Binding-site contacts:
Ligand atom O contacts residue LYS26 of chain 1.B at 3.5 Å (salt-bridge).
Ligand atom CA contacts residue SER24 of chain 1.B at 4.0 Å.
Ligand atom CB contacts residue SER24 of chain 1.B at 4.3 Å.
Ligand atom CG2 contacts residue ILE23 of chain 1.B at 4.0 Å (hydrophobic).
Ligand atom CG2 contacts residue SER24 of chain 1.B at 3.8 Å.
Ligand atom OXT contacts residue LYS26 of chain 1.B at 3.2 Å (salt-bridge).
Ligand atom CA contacts residue ASN374 of chain 1.A at 3.7 Å.
Ligand atom C contacts residue LYS26 of chain 1.B at 3.0 Å.
Ligand atom OXT contacts residue ALA30 of chain 1.B at 2.8 Å (h-bond).
Ligand atom C contacts residue ILE375 of chain 1.A at 4.1 Å (hydrophobic).
Ligand atom O contacts residue ILE375 of chain 1.A at 3.0 Å (h-bond).
Ligand atom N contacts residue ASP25 of chain 1.B at 2.6 Å (salt-bridge).
Ligand atom C contacts residue ALA30 of chain 1.B at 3.9 Å (hydrophobic).
Ligand atom N contacts residue ASN374 of chain 1.A at 2.9 Å (h-bond).
Ligand atom C contacts residue GLY28 of chain 1.B at 4.1 Å.
Ligand atom OXT contacts residue GLY28 of chain 1.B at 3.5 Å (h-bond).
Ligand atom O contacts residue GLY28 of chain 1.B at 4.2 Å.
Ligand atom O contacts residue PRO27 of chain 1.B at 3.9 Å.
Ligand atom CG2 contacts residue ASP25 of chain 1.B at 4.0 Å.
Ligand atom OXT contacts residue GLU29 of chain 1.B at 3.0 Å (salt-bridge).
Ligand atom O contacts residue ASN374 of chain 1.A at 3.3 Å (h-bond).
Ligand atom CG2 contacts residue THR59 of chain 1.B at 3.7 Å.
Ligand atom C contacts residue GLU29 of chain 1.B at 4.0 Å.
Ligand atom OG1 contacts residue GLN49 of chain 1.B at 2.5 Å (h-bond).
Ligand atom C contacts residue ASN374 of chain 1.A at 3.8 Å.
Ligand atom OXT contacts residue ILE375 of chain 1.A at 4.2 Å.
Ligand atom CA contacts residue GLU29 of chain 1.B at 4.3 Å.
Ligand atom CA contacts residue ILE375 of chain 1.A at 3.8 Å (hydrophobic).
Ligand atom CA contacts residue ASP25 of chain 1.B at 3.8 Å.
Ligand atom CB contacts residue GLN49 of chain 1.B at 3.5 Å.
Ligand atom OG1 contacts residue ALA30 of chain 1.B at 3.5 Å.
Ligand atom CG2 contacts residue GLN49 of chain 1.B at 3.4 Å.
Ligand atom OG1 contacts residue ILE375 of chain 1.A at 3.4 Å (h-bond).
Ligand atom CB contacts residue ILE375 of chain 1.A at 4.0 Å (hydrophobic).
Ligand atom N contacts residue LYS26 of chain 1.B at 3.7 Å.
Ligand atom N contacts residue ILE375 of chain 1.A at 2.8 Å (h-bond).
Ligand atom C contacts residue PRO27 of chain 1.B at 4.2 Å (hydrophobic).
Ligand atom OXT contacts residue PRO27 of chain 1.B at 4.2 Å.
Ligand atom CB contacts residue ALA30 of chain 1.B at 3.9 Å (hydrophobic).
Ligand atom CA contacts residue LYS26 of chain 1.B at 3.2 Å.

The small molecule below binds the protein below.
Small molecule (SMILES): C[C@@H](O)[C@H](N)C(=O)O

Sequence of chain 1.A:
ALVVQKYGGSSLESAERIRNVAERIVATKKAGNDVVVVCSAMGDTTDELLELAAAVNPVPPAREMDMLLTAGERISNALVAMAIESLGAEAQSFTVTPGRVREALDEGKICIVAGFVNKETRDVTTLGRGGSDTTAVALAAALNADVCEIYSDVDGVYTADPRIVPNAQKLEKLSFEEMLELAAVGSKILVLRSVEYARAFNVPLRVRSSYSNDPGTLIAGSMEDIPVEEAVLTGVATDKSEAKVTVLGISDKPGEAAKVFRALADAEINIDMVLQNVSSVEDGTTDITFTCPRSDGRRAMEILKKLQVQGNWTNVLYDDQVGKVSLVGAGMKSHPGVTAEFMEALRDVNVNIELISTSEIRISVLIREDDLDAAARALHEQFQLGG

Sequence of chain 1.B:
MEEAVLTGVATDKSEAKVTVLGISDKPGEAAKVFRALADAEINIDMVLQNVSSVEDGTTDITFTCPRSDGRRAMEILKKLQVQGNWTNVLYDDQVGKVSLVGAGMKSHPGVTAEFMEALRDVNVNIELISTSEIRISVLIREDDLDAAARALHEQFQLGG